Binding-site contacts:
Ligand atom C7 contacts residue ASN279 of chain 1.A at 3.4 Å.
Ligand atom C3 contacts residue VAL291 of chain 1.A at 4.2 Å (hydrophobic).
Ligand atom C8 contacts residue ASN279 of chain 1.A at 4.5 Å.
Ligand atom C3 contacts residue ASN279 of chain 1.A at 3.8 Å.
Ligand atom O7 contacts residue ASN279 of chain 1.A at 3.5 Å (h-bond).
Ligand atom N2 contacts residue ASN279 of chain 1.A at 2.9 Å (h-bond).
Ligand atom C8 contacts residue SER39 of chain 1.A at 3.5 Å.
Ligand atom C5 contacts residue ASN279 of chain 1.A at 3.7 Å.
Ligand atom C2 contacts residue VAL291 of chain 1.A at 4.0 Å (hydrophobic).
Ligand atom C1 contacts residue VAL291 of chain 1.A at 4.0 Å (hydrophobic).
Ligand atom C8 contacts residue VAL291 of chain 1.A at 3.7 Å (hydrophobic).
Ligand atom N2 contacts residue VAL291 of chain 1.A at 3.2 Å (h-bond).
Ligand atom O5 contacts residue ASN279 of chain 1.A at 2.4 Å (h-bond).
Ligand atom C1 contacts residue ASN292 of chain 1.A at 4.5 Å.
Ligand atom C1 contacts residue ASN279 of chain 1.A at 1.4 Å.
Ligand atom C2 contacts residue ASN279 of chain 1.A at 2.4 Å.
Ligand atom C4 contacts residue ASN279 of chain 1.A at 4.2 Å.
Ligand atom C8 contacts residue ASN290 of chain 1.A at 4.4 Å.
Ligand atom C7 contacts residue VAL291 of chain 1.A at 4.2 Å (hydrophobic).

The protein below binds the small molecule below.
Small molecule (SMILES): CC(=O)N[C@@H]1[C@@H](O)[C@H](O)[C@@H](CO)O[C@H]1O

Sequence of chain 1.A:
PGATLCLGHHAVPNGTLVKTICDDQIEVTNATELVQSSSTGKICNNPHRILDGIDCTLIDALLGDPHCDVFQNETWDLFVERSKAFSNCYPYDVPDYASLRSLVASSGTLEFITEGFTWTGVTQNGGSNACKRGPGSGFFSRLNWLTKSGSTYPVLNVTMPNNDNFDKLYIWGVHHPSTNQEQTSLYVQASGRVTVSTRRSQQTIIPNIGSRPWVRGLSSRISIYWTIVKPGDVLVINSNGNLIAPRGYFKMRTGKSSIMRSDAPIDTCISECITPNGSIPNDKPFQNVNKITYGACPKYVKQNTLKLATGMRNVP